Sequence of chain 1.A:
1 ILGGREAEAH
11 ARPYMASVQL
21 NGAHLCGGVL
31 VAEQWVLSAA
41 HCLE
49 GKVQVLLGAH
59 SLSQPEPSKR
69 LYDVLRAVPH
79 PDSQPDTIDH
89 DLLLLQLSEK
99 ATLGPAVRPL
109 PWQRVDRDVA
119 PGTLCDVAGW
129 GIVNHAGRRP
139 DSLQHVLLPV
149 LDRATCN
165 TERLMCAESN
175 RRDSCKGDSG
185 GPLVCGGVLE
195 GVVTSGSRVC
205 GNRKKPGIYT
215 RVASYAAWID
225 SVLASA

Binding-site contacts:
Ligand atom C16 contacts residue LYS180 of chain 1.A at 3.5 Å.
Ligand atom O10 contacts residue LYS180 of chain 1.A at 3.7 Å.
Ligand atom C2 contacts residue SER199 of chain 1.A at 3.5 Å.
Ligand atom O27 contacts residue CYS204 of chain 1.A at 3.6 Å.
Ligand atom BR20 contacts residue TRP128 of chain 1.A at 3.4 Å.
Ligand atom O13 contacts residue GLY181 of chain 1.A at 2.9 Å (h-bond).
Ligand atom C4 contacts residue SER183 of chain 1.A at 3.2 Å.
Ligand atom C6 contacts residue SER201 of chain 1.A at 3.6 Å.
Ligand atom C22 contacts residue GLY200 of chain 1.A at 3.8 Å.
Ligand atom C3 contacts residue SER183 of chain 1.A at 3.6 Å.
Ligand atom C1 contacts residue HIS41 of chain 1.A at 3.4 Å.
Ligand atom C25 contacts residue LYS180 of chain 1.A at 3.6 Å.
Ligand atom C22 contacts residue LYS180 of chain 1.A at 3.3 Å.
Ligand atom C17 contacts residue LYS180 of chain 1.A at 3.4 Å.
Ligand atom N21 contacts residue LEU25 of chain 1.A at 3.4 Å (h-bond).
Ligand atom N14 contacts residue LEU25 of chain 1.A at 2.7 Å (h-bond).
Ligand atom C12 contacts residue LEU25 of chain 1.A at 3.6 Å (hydrophobic).
Ligand atom O27 contacts residue CYS179 of chain 1.A at 3.2 Å.
Ligand atom C17 contacts residue ARG137 of chain 1.A at 3.7 Å.
Ligand atom O13 contacts residue LYS180 of chain 1.A at 3.2 Å.
Ligand atom C26 contacts residue VAL197 of chain 1.A at 3.6 Å (hydrophobic).
Ligand atom C26 contacts residue THR198 of chain 1.A at 3.3 Å.
Ligand atom C9 contacts residue LEU25 of chain 1.A at 3.6 Å (hydrophobic).
Ligand atom O27 contacts residue SER178 of chain 1.A at 3.5 Å (h-bond).
Ligand atom C23 contacts residue LYS180 of chain 1.A at 3.3 Å.
Ligand atom C8 contacts residue SER199 of chain 1.A at 3.5 Å.
Ligand atom C11 contacts residue LEU25 of chain 1.A at 3.6 Å (hydrophobic).
Ligand atom O27 contacts residue LYS180 of chain 1.A at 3.8 Å.
Ligand atom C26 contacts residue SER183 of chain 1.A at 3.3 Å.
Ligand atom C18 contacts residue ARG137 of chain 1.A at 3.2 Å.
Ligand atom N21 contacts residue GLY181 of chain 1.A at 3.1 Å.
Ligand atom C25 contacts residue ARG202 of chain 1.A at 3.5 Å.
Ligand atom C19 contacts residue ARG137 of chain 1.A at 3.7 Å.
Ligand atom C25 contacts residue CYS179 of chain 1.A at 3.6 Å (hydrophobic).
Ligand atom O27 contacts residue ARG202 of chain 1.A at 2.8 Å (salt-bridge).
Ligand atom C15 contacts residue LEU25 of chain 1.A at 3.5 Å (hydrophobic).
Ligand atom C24 contacts residue LYS180 of chain 1.A at 3.7 Å.
Ligand atom O13 contacts residue SER183 of chain 1.A at 3.5 Å (h-bond).
Ligand atom C4 contacts residue GLY200 of chain 1.A at 3.5 Å.
Ligand atom C23 contacts residue ARG202 of chain 1.A at 3.5 Å.

This protein binds this small molecule.
Small molecule (SMILES): CC(=O)c1cccc(CC(=O)N2CCC[C@H]2C(=O)Nc2cccc(Br)n2)c1